Binding-site contacts:
Ligand atom OAC contacts residue ANP1 of chain 1.E at 3.4 Å (h-bond).
Ligand atom OAI contacts residue SER62 of chain 1.A at 3.3 Å (h-bond).
Ligand atom OAF contacts residue ANP1 of chain 1.E at 3.4 Å (h-bond).
Ligand atom OAI contacts residue ARG64 of chain 1.A at 3.8 Å.
Ligand atom CAP contacts residue ANP1 of chain 1.E at 3.1 Å.
Ligand atom OAC contacts residue ALA180 of chain 1.A at 3.2 Å.
Ligand atom OAG contacts residue ARG65 of chain 1.A at 3.1 Å (salt-bridge).
Ligand atom CAP contacts residue ALA180 of chain 1.A at 3.4 Å (hydrophobic).
Ligand atom OAO contacts residue ARG263 of chain 1.A at 3.2 Å (salt-bridge).
Ligand atom OAD contacts residue PHE230 of chain 1.A at 3.7 Å.
Ligand atom CAM contacts residue ARG65 of chain 1.A at 3.7 Å.
Ligand atom CAP contacts residue VAL181 of chain 1.A at 3.7 Å (hydrophobic).
Ligand atom OAG contacts residue ASN258 of chain 1.A at 2.7 Å (h-bond).
Ligand atom CAB contacts residue ARG263 of chain 1.A at 3.6 Å.
Ligand atom OAI contacts residue GLY63 of chain 1.A at 2.9 Å (h-bond).
Ligand atom OAE contacts residue ARG263 of chain 1.A at 2.9 Å (salt-bridge).
Ligand atom PAT contacts residue ARG263 of chain 1.A at 3.8 Å.
Ligand atom CAL contacts residue ANP1 of chain 1.E at 3.2 Å.
Ligand atom OAC contacts residue VAL181 of chain 1.A at 2.7 Å (h-bond).
Ligand atom NAN contacts residue PHE230 of chain 1.A at 3.6 Å.
Ligand atom CAK contacts residue ALA178 of chain 1.A at 3.6 Å (hydrophobic).
Ligand atom OAF contacts residue ALA180 of chain 1.A at 3.8 Å.
Ligand atom CAA contacts residue SER61 of chain 1.A at 3.6 Å.
Ligand atom PAT contacts residue SER61 of chain 1.A at 3.9 Å.
Ligand atom PAT contacts residue SER62 of chain 1.A at 3.4 Å.
Ligand atom OAD contacts residue LEU232 of chain 1.A at 3.8 Å.
Ligand atom OAH contacts residue ARG65 of chain 1.A at 2.9 Å (salt-bridge).
Ligand atom OAE contacts residue SER62 of chain 1.A at 2.8 Å (h-bond).
Ligand atom OAI contacts residue SER61 of chain 1.A at 2.4 Å (h-bond).
Ligand atom OAC contacts residue ALA179 of chain 1.A at 3.6 Å.
Ligand atom OAH contacts residue ARG64 of chain 1.A at 3.5 Å (salt-bridge).
Ligand atom CAK contacts residue PHE230 of chain 1.A at 3.4 Å (hydrophobic).
Ligand atom OAD contacts residue ASN258 of chain 1.A at 2.8 Å (h-bond).
Ligand atom CAQ contacts residue PHE230 of chain 1.A at 3.7 Å (hydrophobic).
Ligand atom OAH contacts residue SER62 of chain 1.A at 3.5 Å (h-bond).
Ligand atom CAR contacts residue ASN258 of chain 1.A at 3.7 Å.
Ligand atom CAA contacts residue ALA178 of chain 1.A at 3.8 Å (hydrophobic).
Ligand atom OAG contacts residue PHE230 of chain 1.A at 3.4 Å.
Ligand atom OAF contacts residue ASN59 of chain 1.A at 3.5 Å (h-bond).
Ligand atom NAN contacts residue ALA178 of chain 1.A at 2.9 Å (h-bond).

Sequence of chain 1.A:
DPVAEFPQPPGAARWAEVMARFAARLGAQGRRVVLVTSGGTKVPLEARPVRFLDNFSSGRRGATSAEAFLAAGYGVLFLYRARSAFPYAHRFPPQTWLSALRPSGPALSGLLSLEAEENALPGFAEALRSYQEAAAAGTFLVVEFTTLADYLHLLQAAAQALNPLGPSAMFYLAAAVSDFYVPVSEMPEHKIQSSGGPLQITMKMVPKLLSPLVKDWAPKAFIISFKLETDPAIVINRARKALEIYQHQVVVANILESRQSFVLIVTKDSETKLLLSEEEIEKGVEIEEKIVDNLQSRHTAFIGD

The protein below binds the small molecule below.
Small molecule (SMILES): CC(C)(COP(=O)(O)O)[C@@H](O)C(=O)NCCCC(=O)O

Sequence of chain 2.A:
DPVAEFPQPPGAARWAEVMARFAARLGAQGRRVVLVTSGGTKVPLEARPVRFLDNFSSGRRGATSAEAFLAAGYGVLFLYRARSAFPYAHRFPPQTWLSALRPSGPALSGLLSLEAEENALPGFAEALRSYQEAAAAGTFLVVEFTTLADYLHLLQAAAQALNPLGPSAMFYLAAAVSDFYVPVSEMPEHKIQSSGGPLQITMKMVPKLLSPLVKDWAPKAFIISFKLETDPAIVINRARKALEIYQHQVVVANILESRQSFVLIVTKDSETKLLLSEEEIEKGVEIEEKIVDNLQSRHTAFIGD